Sequence of chain 20.C:
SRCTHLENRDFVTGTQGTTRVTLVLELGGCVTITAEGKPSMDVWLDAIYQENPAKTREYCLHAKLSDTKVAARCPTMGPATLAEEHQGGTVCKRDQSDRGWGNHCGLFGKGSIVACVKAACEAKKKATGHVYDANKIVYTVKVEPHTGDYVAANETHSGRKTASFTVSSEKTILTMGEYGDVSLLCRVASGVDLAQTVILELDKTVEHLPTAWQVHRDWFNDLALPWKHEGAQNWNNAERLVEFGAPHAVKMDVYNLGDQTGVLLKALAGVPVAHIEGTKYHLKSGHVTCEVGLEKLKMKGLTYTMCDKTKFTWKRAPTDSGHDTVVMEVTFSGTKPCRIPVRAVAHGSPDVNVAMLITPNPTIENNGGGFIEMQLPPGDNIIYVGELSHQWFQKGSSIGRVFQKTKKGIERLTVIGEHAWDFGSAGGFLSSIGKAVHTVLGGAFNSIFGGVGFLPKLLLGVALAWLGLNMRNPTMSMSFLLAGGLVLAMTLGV

The small molecule below binds the protein below.
Small molecule (SMILES): CC(=O)N[C@H]1[C@H](O[C@H]2[C@H](O)[C@@H](NC(C)=O)CO[C@@H]2CO[C@@H]2O[C@@H](C)[C@@H](O)[C@@H](O)[C@@H]2O)O[C@H](CO)[C@@H](O)[C@@H]1O

Sequence of chain 33.C:
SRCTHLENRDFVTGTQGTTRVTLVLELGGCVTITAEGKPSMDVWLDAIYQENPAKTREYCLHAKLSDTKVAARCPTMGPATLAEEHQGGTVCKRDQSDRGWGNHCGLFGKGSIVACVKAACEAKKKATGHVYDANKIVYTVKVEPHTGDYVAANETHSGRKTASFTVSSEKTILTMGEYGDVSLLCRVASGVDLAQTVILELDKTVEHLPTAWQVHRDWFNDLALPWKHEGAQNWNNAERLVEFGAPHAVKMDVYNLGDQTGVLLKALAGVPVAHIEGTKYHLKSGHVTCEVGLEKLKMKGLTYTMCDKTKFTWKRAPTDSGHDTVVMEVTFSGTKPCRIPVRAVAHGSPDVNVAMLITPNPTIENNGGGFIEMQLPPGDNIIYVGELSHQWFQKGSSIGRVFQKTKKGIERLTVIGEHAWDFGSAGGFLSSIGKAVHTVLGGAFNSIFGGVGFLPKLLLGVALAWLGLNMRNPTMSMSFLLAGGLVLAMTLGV

Binding-site contacts:
Ligand atom O5 contacts residue HIS104 of chain 33.C at 2.9 Å.
Ligand atom C5 contacts residue HIS104 of chain 33.C at 3.1 Å.
Ligand atom C8 contacts residue HIS104 of chain 33.C at 3.9 Å.
Ligand atom C1 contacts residue HIS104 of chain 33.C at 3.6 Å.
Ligand atom C5 contacts residue ASN154 of chain 20.C at 3.7 Å.
Ligand atom C1 contacts residue ASN154 of chain 20.C at 1.4 Å.
Ligand atom O7 contacts residue GLU155 of chain 20.C at 3.8 Å.
Ligand atom C5 contacts residue ASN154 of chain 20.C at 4.3 Å.
Ligand atom C1 contacts residue HIS104 of chain 33.C at 4.3 Å.
Ligand atom C6 contacts residue HIS104 of chain 33.C at 3.3 Å.
Ligand atom O5 contacts residue ASN154 of chain 20.C at 2.4 Å (h-bond).
Ligand atom C4 contacts residue ASN154 of chain 20.C at 4.3 Å.
Ligand atom C8 contacts residue ASN154 of chain 20.C at 3.6 Å.
Ligand atom C7 contacts residue ASN154 of chain 20.C at 3.4 Å.
Ligand atom O5 contacts residue HIS104 of chain 33.C at 4.0 Å.
Ligand atom O6 contacts residue HIS104 of chain 33.C at 4.4 Å.
Ligand atom O7 contacts residue ASN154 of chain 20.C at 3.2 Å (h-bond).
Ligand atom C7 contacts residue GLU155 of chain 20.C at 4.2 Å.
Ligand atom C2 contacts residue ASN154 of chain 20.C at 2.4 Å.
Ligand atom C6 contacts residue ASN154 of chain 20.C at 3.8 Å.
Ligand atom C8 contacts residue GLU155 of chain 20.C at 3.6 Å.
Ligand atom C3 contacts residue ASN154 of chain 20.C at 3.8 Å.
Ligand atom N2 contacts residue ASN154 of chain 20.C at 2.8 Å (h-bond).